Sequence of chain 3.A:
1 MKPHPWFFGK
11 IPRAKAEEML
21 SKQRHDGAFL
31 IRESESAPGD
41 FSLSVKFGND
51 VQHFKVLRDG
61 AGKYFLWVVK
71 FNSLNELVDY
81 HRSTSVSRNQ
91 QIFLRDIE

Binding-site contacts:
Ligand atom CZ contacts residue VAL51 of chain 3.A at 4.0 Å (hydrophobic).
Ligand atom CD1 contacts residue SER21 of chain 3.A at 4.3 Å.
Ligand atom CD2 contacts residue VAL51 of chain 3.A at 4.3 Å (hydrophobic).
Ligand atom CD2 contacts residue ASP50 of chain 3.A at 4.2 Å.
Ligand atom C contacts residue ASN49 of chain 3.A at 4.5 Å.
Ligand atom O contacts residue SER21 of chain 3.A at 4.0 Å.
Ligand atom N contacts residue ASN49 of chain 3.A at 4.1 Å.
Ligand atom CG contacts residue ASN49 of chain 3.A at 4.0 Å.
Ligand atom CZ contacts residue ASP50 of chain 3.A at 4.4 Å.
Ligand atom CD2 contacts residue ASN49 of chain 3.A at 3.4 Å.
Ligand atom CG contacts residue SER21 of chain 3.A at 4.2 Å.
Ligand atom CE1 contacts residue GLU17 of chain 3.A at 3.9 Å.
Ligand atom N contacts residue ASN49 of chain 3.A at 3.8 Å.
Ligand atom CG2 contacts residue ASP50 of chain 3.A at 4.2 Å.
Ligand atom N contacts residue GLU18 of chain 3.A at 3.7 Å.
Ligand atom CZ contacts residue GLU17 of chain 3.A at 4.2 Å.
Ligand atom CE2 contacts residue VAL51 of chain 3.A at 3.7 Å (hydrophobic).
Ligand atom O contacts residue ASN49 of chain 3.A at 3.0 Å (h-bond).
Ligand atom O contacts residue ASN49 of chain 3.A at 3.4 Å.
Ligand atom C contacts residue ASN49 of chain 3.A at 4.3 Å.
Ligand atom CE1 contacts residue VAL51 of chain 3.A at 4.4 Å (hydrophobic).
Ligand atom CA contacts residue ASN49 of chain 3.A at 4.2 Å.
Ligand atom C contacts residue ASN49 of chain 3.A at 3.9 Å.
Ligand atom CE2 contacts residue ASP50 of chain 3.A at 3.5 Å.
Ligand atom CB contacts residue ASN49 of chain 3.A at 4.0 Å.
Ligand atom CB contacts residue SER21 of chain 3.A at 3.9 Å.
Ligand atom CE2 contacts residue ASN49 of chain 3.A at 4.2 Å.

A protein and the small-molecule ligand that binds it are described below.
Small molecule (SMILES): CC(C)[C@H](NC(=O)[C@H](CC(N)=O)NC(=O)[C@@H](NC(=O)[C@H](Cc1ccc(OP(=O)(O)O)cc1)NC(=O)[C@H](Cc1ccccc1)NC(=O)[C@@H]1CCCN1C(=O)[C@@H](N)CCCCN)C(C)C)C(N)=O